Sequence of chain 1.C:
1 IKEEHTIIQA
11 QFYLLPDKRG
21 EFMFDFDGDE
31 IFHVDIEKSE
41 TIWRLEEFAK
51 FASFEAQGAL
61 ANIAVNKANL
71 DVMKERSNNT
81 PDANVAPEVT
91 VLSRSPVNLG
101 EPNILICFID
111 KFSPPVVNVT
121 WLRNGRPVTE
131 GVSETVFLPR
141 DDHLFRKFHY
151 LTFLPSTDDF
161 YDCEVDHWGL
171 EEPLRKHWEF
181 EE

This small molecule binds to this protein.
Small molecule (SMILES): CC(=O)N[C@@H]1[C@@H](O)[C@H](O)[C@@H](CO)O[C@H]1O

Binding-site contacts:
Ligand atom O7 contacts residue VAL24 of chain 1.D at 2.8 Å (h-bond).
Ligand atom C8 contacts residue VAL24 of chain 1.D at 4.4 Å (hydrophobic).
Ligand atom C3 contacts residue ASN78 of chain 1.C at 3.8 Å.
Ligand atom C2 contacts residue ASN78 of chain 1.C at 2.5 Å.
Ligand atom O5 contacts residue ASN78 of chain 1.C at 2.4 Å (h-bond).
Ligand atom O7 contacts residue ASN78 of chain 1.C at 2.6 Å (h-bond).
Ligand atom N2 contacts residue ASN78 of chain 1.C at 2.9 Å (h-bond).
Ligand atom C4 contacts residue ASN78 of chain 1.C at 4.2 Å.
Ligand atom C1 contacts residue ASN78 of chain 1.C at 1.4 Å.
Ligand atom C5 contacts residue ASN78 of chain 1.C at 3.7 Å.
Ligand atom C8 contacts residue VAL173 of chain 1.B at 4.3 Å (hydrophobic).
Ligand atom C8 contacts residue ASN78 of chain 1.C at 4.2 Å.
Ligand atom C7 contacts residue ASN78 of chain 1.C at 2.9 Å.
Ligand atom C7 contacts residue VAL24 of chain 1.D at 4.0 Å (hydrophobic).

Sequence of chain 1.D:
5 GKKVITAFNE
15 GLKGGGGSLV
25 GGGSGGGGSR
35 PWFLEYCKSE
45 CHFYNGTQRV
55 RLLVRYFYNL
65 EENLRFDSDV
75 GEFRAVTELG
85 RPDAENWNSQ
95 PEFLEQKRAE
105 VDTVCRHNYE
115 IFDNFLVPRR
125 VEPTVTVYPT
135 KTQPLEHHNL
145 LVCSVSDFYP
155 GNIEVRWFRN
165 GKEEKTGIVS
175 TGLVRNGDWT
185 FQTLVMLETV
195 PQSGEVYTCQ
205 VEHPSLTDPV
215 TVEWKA

Sequence of chain 1.B:
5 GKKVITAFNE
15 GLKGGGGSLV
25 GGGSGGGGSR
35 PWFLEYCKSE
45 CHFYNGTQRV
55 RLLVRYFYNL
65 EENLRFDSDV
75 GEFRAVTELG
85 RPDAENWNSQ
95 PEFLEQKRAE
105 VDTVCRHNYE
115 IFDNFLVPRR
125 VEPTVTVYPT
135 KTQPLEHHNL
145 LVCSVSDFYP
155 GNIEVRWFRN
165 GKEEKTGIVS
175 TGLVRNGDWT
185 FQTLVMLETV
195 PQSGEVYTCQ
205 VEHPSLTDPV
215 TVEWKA